Binding-site contacts:
Ligand atom N22 contacts residue GLY47 of chain 1.Y at 2.8 Å (h-bond).
Ligand atom C11 contacts residue TYR170 of chain 1.Y at 3.2 Å (hydrophobic).
Ligand atom C4 contacts residue VAL31 of chain 1.Y at 3.3 Å (hydrophobic).
Ligand atom O13 contacts residue NA1 of chain 1.UA at 3.4 Å (h-bond).
Ligand atom C8 contacts residue THR1 of chain 1.Y at 2.4 Å.
Ligand atom C11 contacts residue THR1 of chain 1.Y at 2.4 Å.
Ligand atom C11 contacts residue LYS33 of chain 1.Y at 3.6 Å.
Ligand atom C10 contacts residue THR1 of chain 1.Y at 1.5 Å.
Ligand atom C6 contacts residue LYS33 of chain 1.Y at 3.6 Å.
Ligand atom C38 contacts residue THR21 of chain 1.Y at 3.6 Å.
Ligand atom C4 contacts residue ALA49 of chain 1.Y at 3.5 Å (hydrophobic).
Ligand atom O21 contacts residue THR1 of chain 1.Y at 2.2 Å (h-bond).
Ligand atom C7 contacts residue THR1 of chain 1.Y at 2.7 Å.
Ligand atom C47 contacts residue CYS48 of chain 1.Y at 3.6 Å (hydrophobic).
Ligand atom C23 contacts residue GLY47 of chain 1.Y at 3.4 Å.
Ligand atom C3 contacts residue VAL31 of chain 1.Y at 3.3 Å (hydrophobic).
Ligand atom O13 contacts residue THR21 of chain 1.Y at 3.1 Å (h-bond).
Ligand atom C10 contacts residue TYR170 of chain 1.Y at 3.5 Å (hydrophobic).
Ligand atom C27 contacts residue THR21 of chain 1.Y at 3.1 Å.
Ligand atom C24 contacts residue GLY47 of chain 1.Y at 3.2 Å.
Ligand atom O49 contacts residue ALA20 of chain 1.Y at 3.3 Å.
Ligand atom C9 contacts residue LYS33 of chain 1.Y at 3.6 Å.
Ligand atom O21 contacts residue MES1 of chain 1.TA at 2.9 Å (h-bond).
Ligand atom C12 contacts residue THR1 of chain 1.Y at 2.3 Å.
Ligand atom C40 contacts residue GLY47 of chain 1.Y at 3.7 Å.
Ligand atom C12 contacts residue MES1 of chain 1.TA at 3.1 Å.
Ligand atom C30 contacts residue ASP126 of chain 1.Z at 3.5 Å.
Ligand atom C3 contacts residue ALA49 of chain 1.Y at 3.5 Å (hydrophobic).
Ligand atom O13 contacts residue THR1 of chain 1.Y at 3.5 Å (h-bond).
Ligand atom C26 contacts residue THR21 of chain 1.Y at 3.5 Å.
Ligand atom C48 contacts residue CYS48 of chain 1.Y at 3.6 Å (hydrophobic).
Ligand atom N28 contacts residue ASP126 of chain 1.Z at 3.4 Å (salt-bridge).
Ligand atom N25 contacts residue THR21 of chain 1.Y at 2.9 Å (h-bond).
Ligand atom C11 contacts residue ARG19 of chain 1.Y at 3.1 Å.
Ligand atom O21 contacts residue GLY47 of chain 1.Y at 3.2 Å (h-bond).
Ligand atom C7 contacts residue GLY47 of chain 1.Y at 3.6 Å.
Ligand atom C9 contacts residue THR1 of chain 1.Y at 1.4 Å.
Ligand atom C48 contacts residue GLY47 of chain 1.Y at 3.5 Å.
Ligand atom O39 contacts residue ALA49 of chain 1.Y at 3.1 Å (h-bond).
Ligand atom O49 contacts residue THR21 of chain 1.Y at 3.0 Å (h-bond).

Sequence of chain 1.Y:
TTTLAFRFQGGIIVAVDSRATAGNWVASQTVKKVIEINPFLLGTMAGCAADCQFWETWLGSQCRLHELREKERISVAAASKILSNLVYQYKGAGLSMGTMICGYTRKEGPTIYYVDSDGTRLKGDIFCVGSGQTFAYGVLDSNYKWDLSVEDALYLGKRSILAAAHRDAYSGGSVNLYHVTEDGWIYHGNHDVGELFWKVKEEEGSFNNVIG

The protein below binds the small molecule below.
Small molecule (SMILES): COc1ccc(C[C@H](NC(=O)[C@H](C)NC(=O)CN2CCOCC2)C(=O)N[C@@H](Cc2ccccc2)[C@@H](O)[C@H](C)CO)cc1

Sequence of chain 1.Z:
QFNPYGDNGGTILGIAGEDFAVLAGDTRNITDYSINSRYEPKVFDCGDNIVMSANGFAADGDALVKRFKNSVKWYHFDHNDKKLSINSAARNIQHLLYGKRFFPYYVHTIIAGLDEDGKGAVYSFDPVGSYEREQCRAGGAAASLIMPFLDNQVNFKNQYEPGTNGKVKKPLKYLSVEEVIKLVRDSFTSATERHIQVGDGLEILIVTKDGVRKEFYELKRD